This protein binds this small molecule.
Small molecule (SMILES): CC(C)CCC[C@@H](C)[C@H]1CC[C@H]2[C@@H]3CC=C4C[C@@H](O)CC[C@]4(C)[C@H]3CC[C@]12C

Binding-site contacts:
Ligand atom C4 contacts residue TRP211 of chain 1.E at 3.8 Å (hydrophobic).
Ligand atom C19 contacts residue TRP211 of chain 1.E at 3.4 Å (hydrophobic).
Ligand atom C23 contacts residue ILE249 of chain 1.E at 4.3 Å (hydrophobic).
Ligand atom C6 contacts residue THR241 of chain 1.E at 3.9 Å.
Ligand atom C22 contacts residue ILE249 of chain 1.E at 3.9 Å (hydrophobic).
Ligand atom C18 contacts residue LEU201 of chain 1.E at 4.2 Å (hydrophobic).
Ligand atom C2 contacts residue TRP211 of chain 1.E at 3.9 Å (hydrophobic).
Ligand atom C14 contacts residue SER245 of chain 1.E at 4.0 Å.
Ligand atom C25 contacts residue LEU198 of chain 1.E at 4.5 Å (hydrophobic).
Ligand atom C20 contacts residue LEU201 of chain 1.E at 3.7 Å (hydrophobic).
Ligand atom C18 contacts residue ILE202 of chain 1.E at 4.4 Å (hydrophobic).
Ligand atom C18 contacts residue PRO206 of chain 1.E at 4.2 Å (hydrophobic).
Ligand atom C7 contacts residue TYR242 of chain 1.E at 4.1 Å (hydrophobic).
Ligand atom C23 contacts residue LEU201 of chain 1.E at 4.3 Å (hydrophobic).
Ligand atom C5 contacts residue THR241 of chain 1.E at 4.4 Å.
Ligand atom O1 contacts residue TRP211 of chain 1.E at 3.1 Å.
Ligand atom C26 contacts residue LEU198 of chain 1.E at 4.3 Å (hydrophobic).
Ligand atom C16 contacts residue ILE249 of chain 1.E at 3.9 Å (hydrophobic).
Ligand atom C21 contacts residue LEU201 of chain 1.E at 3.7 Å (hydrophobic).
Ligand atom C6 contacts residue TYR242 of chain 1.E at 3.9 Å (hydrophobic).
Ligand atom C22 contacts residue LEU198 of chain 1.E at 4.4 Å (hydrophobic).
Ligand atom C16 contacts residue ILE202 of chain 1.E at 3.6 Å (hydrophobic).
Ligand atom C16 contacts residue SER245 of chain 1.E at 3.9 Å.
Ligand atom C15 contacts residue ILE202 of chain 1.E at 3.6 Å (hydrophobic).
Ligand atom C7 contacts residue SER245 of chain 1.E at 3.9 Å.
Ligand atom C15 contacts residue SER245 of chain 1.E at 3.5 Å.
Ligand atom C4 contacts residue THR241 of chain 1.E at 4.4 Å.
Ligand atom C22 contacts residue LEU201 of chain 1.E at 4.5 Å (hydrophobic).
Ligand atom C7 contacts residue THR241 of chain 1.E at 4.2 Å.
Ligand atom C23 contacts residue LEU198 of chain 1.E at 3.5 Å (hydrophobic).
Ligand atom C3 contacts residue TRP211 of chain 1.E at 3.9 Å (hydrophobic).
Ligand atom C26 contacts residue LEU201 of chain 1.E at 4.2 Å (hydrophobic).

Sequence of chain 1.E:
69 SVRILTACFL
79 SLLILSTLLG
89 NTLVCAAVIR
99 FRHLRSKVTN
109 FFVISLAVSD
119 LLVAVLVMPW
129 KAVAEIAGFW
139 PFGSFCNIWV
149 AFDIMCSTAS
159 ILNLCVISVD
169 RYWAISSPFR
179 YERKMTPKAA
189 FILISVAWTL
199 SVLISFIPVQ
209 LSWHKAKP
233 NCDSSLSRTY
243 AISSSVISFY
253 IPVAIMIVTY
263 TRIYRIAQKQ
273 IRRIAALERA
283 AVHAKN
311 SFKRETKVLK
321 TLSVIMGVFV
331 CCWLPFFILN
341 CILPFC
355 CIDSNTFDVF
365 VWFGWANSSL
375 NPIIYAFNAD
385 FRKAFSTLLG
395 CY